Sequence of chain 1.B:
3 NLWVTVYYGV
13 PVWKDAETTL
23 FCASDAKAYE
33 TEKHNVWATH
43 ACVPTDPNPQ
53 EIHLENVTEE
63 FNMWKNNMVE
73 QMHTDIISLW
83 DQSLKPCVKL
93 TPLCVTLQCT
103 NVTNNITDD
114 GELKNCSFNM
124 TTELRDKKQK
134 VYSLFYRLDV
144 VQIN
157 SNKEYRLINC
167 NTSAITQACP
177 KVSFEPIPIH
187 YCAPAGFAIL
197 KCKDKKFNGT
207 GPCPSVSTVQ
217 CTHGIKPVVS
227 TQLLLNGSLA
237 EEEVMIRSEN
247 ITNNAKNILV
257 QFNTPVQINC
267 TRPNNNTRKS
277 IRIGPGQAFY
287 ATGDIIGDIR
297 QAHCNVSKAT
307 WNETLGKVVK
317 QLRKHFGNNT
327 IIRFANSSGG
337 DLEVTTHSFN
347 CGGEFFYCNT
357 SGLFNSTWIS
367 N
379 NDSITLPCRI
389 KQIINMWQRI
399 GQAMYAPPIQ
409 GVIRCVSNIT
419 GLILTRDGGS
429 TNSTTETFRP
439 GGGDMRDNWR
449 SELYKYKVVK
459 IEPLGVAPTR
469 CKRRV

This protein binds this small molecule.
Small molecule (SMILES): CC(=O)N[C@H]1[C@H](O[C@H]2[C@H](O)[C@@H](NC(C)=O)CO[C@@H]2CO)O[C@H](CO)[C@@H](O[C@@H]2O[C@H](CO[C@H]3O[C@H](CO[C@H]4O[C@H](CO)[C@@H](O)[C@H](O)[C@@H]4O)[C@@H](O)[C@H](O)[C@@H]3O)[C@@H](O)[C@H](O[C@H]3O[C@H](CO)[C@@H](O)[C@H](O)[C@@H]3O[C@H]3O[C@H](CO)[C@@H](O)[C@H](O)[C@@H]3O)[C@@H]2O)[C@@H]1O

Binding-site contacts:
Ligand atom O6 contacts residue GLY348 of chain 1.B at 3.1 Å (h-bond).
Ligand atom O5 contacts residue VAL414 of chain 1.B at 3.9 Å.
Ligand atom O5 contacts residue CYS413 of chain 1.B at 3.8 Å.
Ligand atom C1 contacts residue VAL414 of chain 1.B at 3.8 Å (hydrophobic).
Ligand atom C2 contacts residue GLU181 of chain 1.B at 4.0 Å.
Ligand atom C5 contacts residue VAL414 of chain 1.B at 3.1 Å (hydrophobic).
Ligand atom O4 contacts residue GLU1 of chain 2.E at 3.6 Å (salt-bridge).
Ligand atom C6 contacts residue ILE407 of chain 1.B at 3.8 Å (hydrophobic).
Ligand atom C3 contacts residue ASN232 of chain 1.B at 3.8 Å.
Ligand atom C6 contacts residue GLU181 of chain 1.B at 4.0 Å.
Ligand atom C8 contacts residue LEU231 of chain 1.B at 3.7 Å (hydrophobic).
Ligand atom O7 contacts residue GLU181 of chain 1.B at 3.6 Å.
Ligand atom O7 contacts residue PRO182 of chain 1.B at 3.1 Å.
Ligand atom O6 contacts residue CYS347 of chain 1.B at 3.8 Å.
Ligand atom O7 contacts residue ASN232 of chain 1.B at 3.9 Å.
Ligand atom N2 contacts residue ASN232 of chain 1.B at 3.0 Å (h-bond).
Ligand atom O6 contacts residue GLU181 of chain 1.B at 3.6 Å.
Ligand atom C3 contacts residue GLU181 of chain 1.B at 3.9 Å.
Ligand atom C4 contacts residue GLU181 of chain 1.B at 4.0 Å.
Ligand atom C6 contacts residue GLY348 of chain 1.B at 3.5 Å.
Ligand atom C1 contacts residue ASN232 of chain 1.B at 1.4 Å.
Ligand atom O5 contacts residue ASN232 of chain 1.B at 2.3 Å (h-bond).
Ligand atom O3 contacts residue GLU181 of chain 1.B at 3.2 Å (salt-bridge).
Ligand atom C5 contacts residue ASN232 of chain 1.B at 3.6 Å.
Ligand atom O6 contacts residue CYS413 of chain 1.B at 3.2 Å.
Ligand atom C5 contacts residue GLU181 of chain 1.B at 3.9 Å.
Ligand atom C2 contacts residue ASN232 of chain 1.B at 2.5 Å.
Ligand atom C6 contacts residue ARG412 of chain 1.B at 3.9 Å.
Ligand atom C3 contacts residue VAL414 of chain 1.B at 3.4 Å (hydrophobic).
Ligand atom O3 contacts residue CYS413 of chain 1.B at 3.7 Å.
Ligand atom O3 contacts residue GLU1 of chain 2.E at 2.8 Å (salt-bridge).
Ligand atom C8 contacts residue VAL224 of chain 1.B at 3.9 Å (hydrophobic).
Ligand atom O2 contacts residue GLU1 of chain 2.E at 3.7 Å.
Ligand atom O4 contacts residue VAL414 of chain 1.B at 3.5 Å (h-bond).
Ligand atom C4 contacts residue VAL414 of chain 1.B at 3.5 Å (hydrophobic).
Ligand atom C6 contacts residue CYS413 of chain 1.B at 4.0 Å (hydrophobic).
Ligand atom C8 contacts residue ASN346 of chain 1.B at 3.9 Å.
Ligand atom N2 contacts residue SER415 of chain 1.B at 3.4 Å (h-bond).
Ligand atom C7 contacts residue ASN232 of chain 1.B at 3.6 Å.
Ligand atom O6 contacts residue ILE407 of chain 1.B at 3.3 Å.

Sequence of chain 2.E:
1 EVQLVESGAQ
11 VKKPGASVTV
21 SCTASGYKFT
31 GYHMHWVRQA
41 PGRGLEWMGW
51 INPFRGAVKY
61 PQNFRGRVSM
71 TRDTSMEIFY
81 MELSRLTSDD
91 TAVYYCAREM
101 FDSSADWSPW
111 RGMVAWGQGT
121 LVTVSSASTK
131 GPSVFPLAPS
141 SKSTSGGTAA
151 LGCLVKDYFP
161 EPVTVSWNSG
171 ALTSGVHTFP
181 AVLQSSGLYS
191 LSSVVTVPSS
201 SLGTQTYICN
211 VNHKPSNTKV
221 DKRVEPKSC